Sequence of chain 1.A:
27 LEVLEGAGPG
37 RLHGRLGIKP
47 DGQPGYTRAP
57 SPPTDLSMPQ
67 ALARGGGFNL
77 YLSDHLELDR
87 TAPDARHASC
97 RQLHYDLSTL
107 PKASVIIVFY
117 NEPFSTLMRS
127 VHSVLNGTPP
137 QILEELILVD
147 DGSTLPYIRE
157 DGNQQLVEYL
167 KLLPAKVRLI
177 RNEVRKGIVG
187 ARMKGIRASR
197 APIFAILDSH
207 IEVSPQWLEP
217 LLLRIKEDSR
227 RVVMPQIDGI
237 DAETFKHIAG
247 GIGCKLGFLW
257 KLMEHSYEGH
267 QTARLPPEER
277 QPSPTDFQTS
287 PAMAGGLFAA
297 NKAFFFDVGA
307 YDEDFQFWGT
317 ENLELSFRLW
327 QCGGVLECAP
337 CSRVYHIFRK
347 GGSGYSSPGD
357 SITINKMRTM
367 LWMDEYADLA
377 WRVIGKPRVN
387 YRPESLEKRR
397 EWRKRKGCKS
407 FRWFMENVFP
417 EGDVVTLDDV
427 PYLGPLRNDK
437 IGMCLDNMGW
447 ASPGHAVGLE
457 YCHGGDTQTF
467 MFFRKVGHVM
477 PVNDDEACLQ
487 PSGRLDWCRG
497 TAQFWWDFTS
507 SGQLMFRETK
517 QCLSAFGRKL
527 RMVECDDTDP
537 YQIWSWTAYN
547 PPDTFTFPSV

The small molecule below binds the protein below.
Small molecule (SMILES): CC(C)[C@@H](C=O)NC(=O)[C@@H](N)[C@@H](C)O

Binding-site contacts:
Ligand atom N contacts residue A2G1 of chain 1.L at 3.9 Å.
Ligand atom CB contacts residue A2G1 of chain 1.L at 3.6 Å.
Ligand atom C contacts residue A2G1 of chain 1.L at 3.4 Å.
Ligand atom CA contacts residue A2G1 of chain 1.L at 4.2 Å.
Ligand atom OG1 contacts residue A2G1 of chain 1.L at 2.8 Å.
Ligand atom CA contacts residue A2G1 of chain 1.L at 4.5 Å.
Ligand atom O contacts residue PHE344 of chain 1.A at 3.8 Å.
Ligand atom CA contacts residue PHE344 of chain 1.A at 4.2 Å (hydrophobic).
Ligand atom C contacts residue A2G1 of chain 1.L at 4.1 Å.
Ligand atom C contacts residue PHE344 of chain 1.A at 3.8 Å (hydrophobic).
Ligand atom CG2 contacts residue ILE248 of chain 1.A at 3.6 Å (hydrophobic).
Ligand atom CG2 contacts residue PHE344 of chain 1.A at 3.5 Å (hydrophobic).
Ligand atom CA contacts residue PHE344 of chain 1.A at 4.0 Å (hydrophobic).
Ligand atom O contacts residue A2G1 of chain 1.L at 4.5 Å.
Ligand atom O contacts residue A2G1 of chain 1.L at 3.6 Å.
Ligand atom N contacts residue PHE344 of chain 1.A at 4.2 Å.
Ligand atom N contacts residue PHE344 of chain 1.A at 3.7 Å.
Ligand atom CB contacts residue PHE344 of chain 1.A at 3.7 Å (hydrophobic).
Ligand atom O contacts residue ILE248 of chain 1.A at 3.8 Å.